Binding-site contacts:
Ligand atom OAW contacts residue SER320 of chain 1.E at 4.0 Å.
Ligand atom OAG contacts residue PRO194 of chain 1.E at 3.4 Å.
Ligand atom OAG contacts residue SER273 of chain 1.E at 3.6 Å.
Ligand atom CAR contacts residue SER273 of chain 1.E at 3.4 Å.
Ligand atom OAH contacts residue GLN313 of chain 1.E at 3.6 Å.
Ligand atom CAV contacts residue MET316 of chain 1.E at 3.6 Å (hydrophobic).
Ligand atom CAI contacts residue LEU319 of chain 1.E at 3.5 Å (hydrophobic).
Ligand atom CBC contacts residue PRO194 of chain 1.E at 3.8 Å (hydrophobic).
Ligand atom CAK contacts residue LEU319 of chain 1.E at 3.9 Å (hydrophobic).
Ligand atom CAM contacts residue MET316 of chain 1.E at 3.8 Å (hydrophobic).
Ligand atom CAV contacts residue SER320 of chain 1.E at 4.2 Å.
Ligand atom OAG contacts residue MET316 of chain 1.E at 3.7 Å.
Ligand atom CAM contacts residue SER273 of chain 1.E at 3.9 Å.
Ligand atom CAD contacts residue PHE323 of chain 1.E at 4.1 Å (hydrophobic).
Ligand atom CAY contacts residue MET316 of chain 1.E at 3.8 Å (hydrophobic).
Ligand atom OAH contacts residue PHE277 of chain 1.E at 4.2 Å.
Ligand atom CAE contacts residue VAL326 of chain 1.E at 3.5 Å (hydrophobic).
Ligand atom CBC contacts residue SER273 of chain 1.E at 3.5 Å.
Ligand atom CAY contacts residue PRO194 of chain 1.E at 4.2 Å (hydrophobic).
Ligand atom CAT contacts residue PRO194 of chain 1.E at 3.9 Å (hydrophobic).
Ligand atom CAY contacts residue SER273 of chain 1.E at 3.2 Å.
Ligand atom CAI contacts residue MET316 of chain 1.E at 4.1 Å (hydrophobic).
Ligand atom CAD contacts residue LEU319 of chain 1.E at 3.4 Å (hydrophobic).
Ligand atom CAR contacts residue PHE269 of chain 1.E at 3.8 Å (hydrophobic).
Ligand atom OAG contacts residue PHE277 of chain 1.E at 3.7 Å.
Ligand atom CAX contacts residue ASN274 of chain 1.E at 3.5 Å.
Ligand atom CAL contacts residue PHE277 of chain 1.E at 3.8 Å (hydrophobic).
Ligand atom OAH contacts residue ASN274 of chain 1.E at 3.3 Å (h-bond).
Ligand atom CAL contacts residue ASN274 of chain 1.E at 3.8 Å.
Ligand atom CAS contacts residue PHE323 of chain 1.E at 4.3 Å (hydrophobic).
Ligand atom CAM contacts residue ALA317 of chain 1.E at 4.1 Å (hydrophobic).
Ligand atom CAZ contacts residue LEU319 of chain 1.E at 3.8 Å (hydrophobic).
Ligand atom OAF contacts residue ASN274 of chain 1.E at 3.2 Å (h-bond).
Ligand atom OAW contacts residue MET316 of chain 1.E at 4.1 Å.
Ligand atom CAT contacts residue PHE269 of chain 1.E at 3.9 Å (hydrophobic).
Ligand atom CAL contacts residue SER273 of chain 1.E at 3.5 Å.
Ligand atom CAV contacts residue LEU319 of chain 1.E at 4.0 Å (hydrophobic).
Ligand atom CAD contacts residue SER320 of chain 1.E at 4.2 Å.
Ligand atom OAW contacts residue SER273 of chain 1.E at 2.9 Å (h-bond).
Ligand atom CAM contacts residue SER320 of chain 1.E at 4.1 Å.

This protein binds this small molecule.
Small molecule (SMILES): CC(C)CCC[C@@H](C)[C@H]1CC[C@H]2[C@@H]3CC=C4C[C@@H](OC(=O)CCC(=O)O)CC[C@]4(C)[C@H]3CC[C@]12C

Sequence of chain 1.E:
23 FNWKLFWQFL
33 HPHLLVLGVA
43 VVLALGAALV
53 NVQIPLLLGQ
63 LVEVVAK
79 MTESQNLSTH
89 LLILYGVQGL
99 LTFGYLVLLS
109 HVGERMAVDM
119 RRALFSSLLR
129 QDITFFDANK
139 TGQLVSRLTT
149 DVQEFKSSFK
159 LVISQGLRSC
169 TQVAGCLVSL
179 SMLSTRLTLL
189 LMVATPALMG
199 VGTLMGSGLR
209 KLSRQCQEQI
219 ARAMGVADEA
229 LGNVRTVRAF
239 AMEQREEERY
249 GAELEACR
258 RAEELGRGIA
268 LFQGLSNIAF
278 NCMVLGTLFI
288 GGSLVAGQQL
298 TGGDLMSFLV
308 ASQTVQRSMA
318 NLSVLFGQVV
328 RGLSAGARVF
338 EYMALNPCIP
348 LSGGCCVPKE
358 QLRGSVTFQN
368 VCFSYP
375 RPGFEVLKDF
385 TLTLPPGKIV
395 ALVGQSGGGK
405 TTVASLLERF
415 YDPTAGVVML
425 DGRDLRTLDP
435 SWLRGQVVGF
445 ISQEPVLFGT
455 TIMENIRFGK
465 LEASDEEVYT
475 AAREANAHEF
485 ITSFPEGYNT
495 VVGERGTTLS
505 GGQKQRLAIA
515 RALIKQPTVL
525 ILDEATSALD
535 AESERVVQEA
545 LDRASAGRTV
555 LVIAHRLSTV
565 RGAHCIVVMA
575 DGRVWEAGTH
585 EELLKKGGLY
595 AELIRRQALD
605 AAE